Binding-site contacts:
Ligand atom C5 contacts residue ASN178 of chain 2.A at 3.5 Å.
Ligand atom C3 contacts residue ASN249 of chain 2.A at 4.1 Å.
Ligand atom C4 contacts residue ASN249 of chain 2.A at 3.9 Å.
Ligand atom C6 contacts residue ASN249 of chain 2.A at 3.8 Å.
Ligand atom C4 contacts residue ASN178 of chain 2.A at 4.2 Å.
Ligand atom C8 contacts residue ALA251 of chain 2.A at 3.7 Å (hydrophobic).
Ligand atom O7 contacts residue ALA251 of chain 2.A at 4.0 Å.
Ligand atom C5 contacts residue ASN249 of chain 2.A at 3.1 Å.
Ligand atom C2 contacts residue ASN178 of chain 2.A at 2.6 Å.
Ligand atom C1 contacts residue ASN249 of chain 2.A at 3.7 Å.
Ligand atom C7 contacts residue ASN178 of chain 2.A at 3.8 Å.
Ligand atom O5 contacts residue ASN178 of chain 2.A at 2.2 Å (h-bond).
Ligand atom C3 contacts residue ASN178 of chain 2.A at 3.9 Å.
Ligand atom C8 contacts residue ASN249 of chain 2.A at 3.5 Å.
Ligand atom C7 contacts residue ASN249 of chain 2.A at 3.7 Å.
Ligand atom O7 contacts residue ASN249 of chain 2.A at 3.2 Å (h-bond).
Ligand atom O4 contacts residue ASN249 of chain 2.A at 3.8 Å.
Ligand atom O7 contacts residue ASN178 of chain 2.A at 3.9 Å.
Ligand atom N2 contacts residue ASN178 of chain 2.A at 3.2 Å (h-bond).
Ligand atom O5 contacts residue ASN249 of chain 2.A at 3.9 Å.
Ligand atom C1 contacts residue ASN178 of chain 2.A at 1.4 Å.
Ligand atom C7 contacts residue ALA251 of chain 2.A at 4.0 Å (hydrophobic).
Ligand atom C8 contacts residue ASP250 of chain 2.A at 3.6 Å.
Ligand atom C2 contacts residue ASN249 of chain 2.A at 3.8 Å.
Ligand atom C8 contacts residue SER230 of chain 1.A at 3.4 Å.
Ligand atom N2 contacts residue ASN249 of chain 2.A at 2.9 Å (h-bond).

A small-molecule ligand and the protein it binds are described below.
Small molecule (SMILES): CC(=O)N[C@H]1[C@H](O[C@H]2[C@H](O)[C@@H](NC(C)=O)CO[C@@H]2CO)O[C@H](CO)[C@@H](O)[C@@H]1O

Sequence of chain 2.A:
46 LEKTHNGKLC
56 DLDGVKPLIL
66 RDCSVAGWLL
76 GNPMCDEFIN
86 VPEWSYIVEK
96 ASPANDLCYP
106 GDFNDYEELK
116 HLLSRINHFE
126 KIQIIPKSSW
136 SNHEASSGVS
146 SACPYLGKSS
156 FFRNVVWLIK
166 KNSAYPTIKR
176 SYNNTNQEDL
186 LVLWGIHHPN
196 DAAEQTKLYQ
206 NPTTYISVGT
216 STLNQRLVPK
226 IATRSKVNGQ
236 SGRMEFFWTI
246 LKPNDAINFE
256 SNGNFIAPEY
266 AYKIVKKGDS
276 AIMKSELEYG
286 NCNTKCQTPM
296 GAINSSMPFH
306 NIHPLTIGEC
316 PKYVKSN

Sequence of chain 1.A:
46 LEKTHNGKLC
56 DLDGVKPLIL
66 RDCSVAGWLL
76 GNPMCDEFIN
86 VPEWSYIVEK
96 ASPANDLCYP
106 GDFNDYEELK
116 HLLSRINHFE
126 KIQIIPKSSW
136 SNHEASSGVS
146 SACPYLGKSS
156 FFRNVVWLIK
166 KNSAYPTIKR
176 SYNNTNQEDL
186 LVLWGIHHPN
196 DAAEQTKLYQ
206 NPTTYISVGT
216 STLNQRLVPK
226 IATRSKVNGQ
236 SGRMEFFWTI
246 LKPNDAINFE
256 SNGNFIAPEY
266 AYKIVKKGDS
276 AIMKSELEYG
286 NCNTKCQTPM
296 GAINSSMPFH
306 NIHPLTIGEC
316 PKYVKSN